Sequence of chain 1.A:
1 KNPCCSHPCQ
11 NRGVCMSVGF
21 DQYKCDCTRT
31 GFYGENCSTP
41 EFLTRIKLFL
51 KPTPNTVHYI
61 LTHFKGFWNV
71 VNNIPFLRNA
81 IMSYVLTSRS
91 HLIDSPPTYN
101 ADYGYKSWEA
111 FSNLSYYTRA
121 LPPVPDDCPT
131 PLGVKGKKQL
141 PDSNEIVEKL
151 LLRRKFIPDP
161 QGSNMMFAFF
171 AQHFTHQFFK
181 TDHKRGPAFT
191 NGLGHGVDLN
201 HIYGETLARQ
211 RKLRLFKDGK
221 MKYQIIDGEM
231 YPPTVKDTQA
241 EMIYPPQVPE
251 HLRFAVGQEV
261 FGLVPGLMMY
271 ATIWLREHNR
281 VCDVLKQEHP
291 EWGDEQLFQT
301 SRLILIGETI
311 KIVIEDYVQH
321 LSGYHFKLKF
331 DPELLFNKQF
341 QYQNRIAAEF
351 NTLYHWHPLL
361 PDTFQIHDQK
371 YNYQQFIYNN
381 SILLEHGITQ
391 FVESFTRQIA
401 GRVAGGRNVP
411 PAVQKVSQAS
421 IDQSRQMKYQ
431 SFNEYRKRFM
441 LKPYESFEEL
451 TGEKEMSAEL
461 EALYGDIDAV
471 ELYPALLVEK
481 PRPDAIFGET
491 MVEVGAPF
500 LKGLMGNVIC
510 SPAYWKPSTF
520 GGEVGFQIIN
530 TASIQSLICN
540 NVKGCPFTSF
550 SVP

Binding-site contacts:
Ligand atom O5 contacts residue ASN379 of chain 1.A at 2.4 Å (h-bond).
Ligand atom O7 contacts residue ASN379 of chain 1.A at 4.2 Å.
Ligand atom C8 contacts residue GLN374 of chain 1.A at 4.2 Å.
Ligand atom C3 contacts residue ASN379 of chain 1.A at 3.8 Å.
Ligand atom O6 contacts residue TYR371 of chain 1.A at 4.5 Å.
Ligand atom O7 contacts residue GLN374 of chain 1.A at 4.2 Å.
Ligand atom C7 contacts residue GLN375 of chain 1.A at 4.1 Å.
Ligand atom C7 contacts residue GLN374 of chain 1.A at 4.4 Å.
Ligand atom O5 contacts residue SER381 of chain 1.A at 4.4 Å.
Ligand atom C1 contacts residue ILE382 of chain 1.A at 4.2 Å (hydrophobic).
Ligand atom C5 contacts residue SER381 of chain 1.A at 4.2 Å.
Ligand atom O7 contacts residue GLN375 of chain 1.A at 3.5 Å.
Ligand atom N2 contacts residue ASN379 of chain 1.A at 2.9 Å (h-bond).
Ligand atom C6 contacts residue ILE382 of chain 1.A at 4.4 Å (hydrophobic).
Ligand atom O6 contacts residue GLU385 of chain 1.A at 2.7 Å (salt-bridge).
Ligand atom C7 contacts residue ASN379 of chain 1.A at 3.8 Å.
Ligand atom C1 contacts residue GLN375 of chain 1.A at 4.0 Å.
Ligand atom C4 contacts residue ASN379 of chain 1.A at 4.2 Å.
Ligand atom C2 contacts residue ASN379 of chain 1.A at 2.5 Å.
Ligand atom C1 contacts residue ASN379 of chain 1.A at 1.4 Å.
Ligand atom C6 contacts residue SER381 of chain 1.A at 4.2 Å.
Ligand atom N2 contacts residue GLN375 of chain 1.A at 4.3 Å.
Ligand atom C6 contacts residue GLU385 of chain 1.A at 3.3 Å.
Ligand atom C5 contacts residue ASN379 of chain 1.A at 3.7 Å.
Ligand atom O5 contacts residue ILE382 of chain 1.A at 3.5 Å.
Ligand atom O6 contacts residue ILE382 of chain 1.A at 3.6 Å.
Ligand atom O6 contacts residue SER381 of chain 1.A at 3.6 Å (h-bond).
Ligand atom C2 contacts residue GLN375 of chain 1.A at 4.1 Å.

The small molecule below binds the protein below.
Small molecule (SMILES): CC(=O)N[C@@H]1[C@@H](O)[C@H](O)[C@@H](CO)O[C@H]1O